Sequence of chain 11.F:
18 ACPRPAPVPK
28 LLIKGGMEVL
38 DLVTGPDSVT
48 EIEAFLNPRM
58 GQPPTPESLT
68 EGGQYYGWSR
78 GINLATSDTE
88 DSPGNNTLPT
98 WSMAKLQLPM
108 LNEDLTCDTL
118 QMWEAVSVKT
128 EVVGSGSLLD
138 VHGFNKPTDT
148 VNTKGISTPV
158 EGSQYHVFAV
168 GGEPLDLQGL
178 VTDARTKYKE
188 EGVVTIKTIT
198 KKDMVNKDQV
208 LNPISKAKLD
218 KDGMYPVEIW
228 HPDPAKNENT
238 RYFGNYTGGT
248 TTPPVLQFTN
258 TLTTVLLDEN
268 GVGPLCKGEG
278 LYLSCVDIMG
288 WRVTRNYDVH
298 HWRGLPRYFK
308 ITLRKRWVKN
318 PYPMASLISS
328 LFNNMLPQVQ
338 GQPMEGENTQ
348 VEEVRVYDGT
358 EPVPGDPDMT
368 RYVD

The small molecule below binds the protein below.
Small molecule (SMILES): CC(=O)N[C@H]1[C@H]([C@H](O)[C@H](O)CO)O[C@@](O[C@H]2[C@@H](O)[C@@H](CO)O[C@@H](O[C@H]3[C@H](O)[C@@H](O)[C@H](O)O[C@@H]3CO)[C@@H]2O)(C(=O)O)C[C@@H]1O

Sequence of chain 12.F:
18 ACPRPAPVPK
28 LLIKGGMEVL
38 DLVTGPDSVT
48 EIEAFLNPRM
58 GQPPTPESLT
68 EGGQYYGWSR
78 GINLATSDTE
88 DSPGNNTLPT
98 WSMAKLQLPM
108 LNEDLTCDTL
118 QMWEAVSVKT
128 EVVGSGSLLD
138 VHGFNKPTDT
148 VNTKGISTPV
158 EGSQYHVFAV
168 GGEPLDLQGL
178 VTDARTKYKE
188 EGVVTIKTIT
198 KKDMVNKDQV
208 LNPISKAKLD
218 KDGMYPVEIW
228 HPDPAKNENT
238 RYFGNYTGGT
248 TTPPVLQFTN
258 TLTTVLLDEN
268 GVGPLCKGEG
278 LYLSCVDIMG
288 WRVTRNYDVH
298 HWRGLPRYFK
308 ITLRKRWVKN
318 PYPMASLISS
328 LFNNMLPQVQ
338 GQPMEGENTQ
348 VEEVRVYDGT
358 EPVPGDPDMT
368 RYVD

Binding-site contacts:
Ligand atom C3 contacts residue GLY78 of chain 12.F at 4.0 Å.
Ligand atom O10 contacts residue THR291 of chain 12.F at 3.7 Å.
Ligand atom C7 contacts residue TYR72 of chain 12.F at 4.2 Å (hydrophobic).
Ligand atom C6 contacts residue ASN93 of chain 12.F at 3.1 Å.
Ligand atom O4 contacts residue ILE79 of chain 12.F at 3.5 Å (h-bond).
Ligand atom O3 contacts residue GLY78 of chain 12.F at 3.7 Å.
Ligand atom O10 contacts residue ASN293 of chain 12.F at 3.5 Å (h-bond).
Ligand atom O1A contacts residue ARG77 of chain 12.F at 3.0 Å (salt-bridge).
Ligand atom O1A contacts residue TYR72 of chain 12.F at 3.2 Å.
Ligand atom O4 contacts residue TYR72 of chain 12.F at 4.3 Å.
Ligand atom C4 contacts residue GLY78 of chain 12.F at 3.4 Å.
Ligand atom C2 contacts residue GLY78 of chain 12.F at 4.2 Å.
Ligand atom C6 contacts residue THR94 of chain 12.F at 4.2 Å.
Ligand atom C10 contacts residue TYR72 of chain 12.F at 4.1 Å (hydrophobic).
Ligand atom C3 contacts residue HIS298 of chain 12.F at 4.1 Å.
Ligand atom O8 contacts residue TYR72 of chain 12.F at 4.2 Å.
Ligand atom O1B contacts residue ARG77 of chain 12.F at 2.9 Å (salt-bridge).
Ligand atom C4 contacts residue HIS298 of chain 12.F at 4.1 Å.
Ligand atom C4 contacts residue TYR72 of chain 12.F at 3.5 Å (hydrophobic).
Ligand atom C3 contacts residue GLY78 of chain 12.F at 4.2 Å.
Ligand atom O8 contacts residue ARG77 of chain 12.F at 3.9 Å.
Ligand atom O4 contacts residue ASN80 of chain 12.F at 4.2 Å.
Ligand atom O1B contacts residue TYR72 of chain 12.F at 4.1 Å.
Ligand atom C5 contacts residue ASN93 of chain 12.F at 4.2 Å.
Ligand atom C6 contacts residue TYR72 of chain 12.F at 3.6 Å (hydrophobic).
Ligand atom C1 contacts residue TYR72 of chain 12.F at 3.8 Å (hydrophobic).
Ligand atom O6 contacts residue ASN93 of chain 12.F at 2.9 Å (h-bond).
Ligand atom O4 contacts residue THR291 of chain 12.F at 3.3 Å.
Ligand atom O4 contacts residue HIS298 of chain 12.F at 3.1 Å (h-bond).
Ligand atom C11 contacts residue ASP85 of chain 11.F at 3.7 Å.
Ligand atom C5 contacts residue TYR72 of chain 12.F at 3.6 Å (hydrophobic).
Ligand atom O3 contacts residue ASN80 of chain 12.F at 4.0 Å.
Ligand atom O4 contacts residue VAL296 of chain 12.F at 3.8 Å.
Ligand atom C1 contacts residue ARG77 of chain 12.F at 3.5 Å.
Ligand atom C3 contacts residue ARG77 of chain 12.F at 3.9 Å.
Ligand atom O1A contacts residue GLY78 of chain 12.F at 3.7 Å.
Ligand atom C3 contacts residue VAL296 of chain 12.F at 3.5 Å (hydrophobic).
Ligand atom N5 contacts residue TYR72 of chain 12.F at 3.1 Å (h-bond).
Ligand atom O4 contacts residue GLY78 of chain 12.F at 3.1 Å.
Ligand atom C4 contacts residue VAL296 of chain 12.F at 4.3 Å (hydrophobic).